The small molecule below binds the protein below.
Small molecule (SMILES): CC(C)(C)OC(=O)N[C@H](CS[C@@H](Cc1cccc2ccccc12)C(=O)/N=C/Cc1cccnc1)Cc1cccc2ccccc12

Sequence of chain 1.A:
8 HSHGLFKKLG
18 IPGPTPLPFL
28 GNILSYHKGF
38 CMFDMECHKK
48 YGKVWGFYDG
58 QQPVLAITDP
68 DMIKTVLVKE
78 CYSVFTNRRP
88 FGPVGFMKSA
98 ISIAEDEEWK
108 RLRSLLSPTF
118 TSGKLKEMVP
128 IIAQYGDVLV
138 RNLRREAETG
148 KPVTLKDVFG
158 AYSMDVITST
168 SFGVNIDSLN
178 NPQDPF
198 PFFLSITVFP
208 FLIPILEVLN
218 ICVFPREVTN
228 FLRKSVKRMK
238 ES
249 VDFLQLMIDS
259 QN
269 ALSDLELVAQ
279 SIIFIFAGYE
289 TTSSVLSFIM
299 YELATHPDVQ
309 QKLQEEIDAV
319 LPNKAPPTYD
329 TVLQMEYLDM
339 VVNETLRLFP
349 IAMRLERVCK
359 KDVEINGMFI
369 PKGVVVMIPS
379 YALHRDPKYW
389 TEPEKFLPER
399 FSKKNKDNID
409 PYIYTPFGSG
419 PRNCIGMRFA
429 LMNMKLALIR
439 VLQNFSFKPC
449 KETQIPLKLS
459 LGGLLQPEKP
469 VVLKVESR

Binding-site contacts:
Ligand atom C22 contacts residue PHE221 of chain 1.A at 3.4 Å (hydrophobic).
Ligand atom C28 contacts residue ALA285 of chain 1.A at 3.4 Å (hydrophobic).
Ligand atom N26 contacts residue SER99 of chain 1.A at 3.9 Å.
Ligand atom O25 contacts residue SER99 of chain 1.A at 2.6 Å (h-bond).
Ligand atom C29 contacts residue ALA285 of chain 1.A at 3.7 Å (hydrophobic).
Ligand atom C20 contacts residue PHE284 of chain 1.A at 3.6 Å (hydrophobic).
Ligand atom C34 contacts residue ALA285 of chain 1.A at 3.5 Å (hydrophobic).
Ligand atom O07 contacts residue ARG86 of chain 1.A at 3.7 Å.
Ligand atom C03 contacts residue GLU354 of chain 1.A at 3.1 Å.
Ligand atom C18 contacts residue PHE284 of chain 1.A at 3.3 Å (hydrophobic).
Ligand atom C30 contacts residue THR289 of chain 1.A at 3.9 Å.
Ligand atom C32 contacts residue HEM1 of chain 1.C at 3.1 Å.
Ligand atom C39 contacts residue HEM1 of chain 1.C at 3.9 Å.
Ligand atom C27 contacts residue SER99 of chain 1.A at 4.0 Å.
Ligand atom C19 contacts residue PHE284 of chain 1.A at 3.2 Å (hydrophobic).
Ligand atom C15 contacts residue PHE284 of chain 1.A at 3.9 Å (hydrophobic).
Ligand atom C32 contacts residue ILE349 of chain 1.A at 3.9 Å (hydrophobic).
Ligand atom C28 contacts residue PHE284 of chain 1.A at 3.4 Å (hydrophobic).
Ligand atom O07 contacts residue ARG85 of chain 1.A at 3.4 Å.
Ligand atom C10 contacts residue SER99 of chain 1.A at 4.0 Å.
Ligand atom C30 contacts residue PHE284 of chain 1.A at 3.9 Å (hydrophobic).
Ligand atom C17 contacts residue PHE284 of chain 1.A at 3.8 Å (hydrophobic).
Ligand atom C31 contacts residue THR289 of chain 1.A at 3.9 Å.
Ligand atom N33 contacts residue HEM1 of chain 1.C at 2.3 Å.
Ligand atom C04 contacts residue PHE88 of chain 1.A at 3.4 Å (hydrophobic).
Ligand atom C03 contacts residue ARG86 of chain 1.A at 3.4 Å.
Ligand atom C34 contacts residue HEM1 of chain 1.C at 3.0 Å.
Ligand atom O05 contacts residue PHE88 of chain 1.A at 4.0 Å.
Ligand atom C23 contacts residue PHE221 of chain 1.A at 3.5 Å (hydrophobic).
Ligand atom N33 contacts residue THR289 of chain 1.A at 4.0 Å.
Ligand atom O05 contacts residue ARG86 of chain 1.A at 3.5 Å (salt-bridge).
Ligand atom S11 contacts residue ILE100 of chain 1.A at 3.4 Å.
Ligand atom C32 contacts residue THR289 of chain 1.A at 3.9 Å.
Ligand atom C29 contacts residue THR289 of chain 1.A at 4.0 Å.
Ligand atom C39 contacts residue ARG85 of chain 1.A at 3.6 Å.
Ligand atom C41 contacts residue HEM1 of chain 1.C at 3.7 Å.
Ligand atom C06 contacts residue ARG86 of chain 1.A at 3.9 Å.
Ligand atom C24 contacts residue SER99 of chain 1.A at 3.2 Å.
Ligand atom C40 contacts residue HEM1 of chain 1.C at 3.1 Å.
Ligand atom S11 contacts residue PHE88 of chain 1.A at 3.7 Å.